Sequence of chain 1.A:
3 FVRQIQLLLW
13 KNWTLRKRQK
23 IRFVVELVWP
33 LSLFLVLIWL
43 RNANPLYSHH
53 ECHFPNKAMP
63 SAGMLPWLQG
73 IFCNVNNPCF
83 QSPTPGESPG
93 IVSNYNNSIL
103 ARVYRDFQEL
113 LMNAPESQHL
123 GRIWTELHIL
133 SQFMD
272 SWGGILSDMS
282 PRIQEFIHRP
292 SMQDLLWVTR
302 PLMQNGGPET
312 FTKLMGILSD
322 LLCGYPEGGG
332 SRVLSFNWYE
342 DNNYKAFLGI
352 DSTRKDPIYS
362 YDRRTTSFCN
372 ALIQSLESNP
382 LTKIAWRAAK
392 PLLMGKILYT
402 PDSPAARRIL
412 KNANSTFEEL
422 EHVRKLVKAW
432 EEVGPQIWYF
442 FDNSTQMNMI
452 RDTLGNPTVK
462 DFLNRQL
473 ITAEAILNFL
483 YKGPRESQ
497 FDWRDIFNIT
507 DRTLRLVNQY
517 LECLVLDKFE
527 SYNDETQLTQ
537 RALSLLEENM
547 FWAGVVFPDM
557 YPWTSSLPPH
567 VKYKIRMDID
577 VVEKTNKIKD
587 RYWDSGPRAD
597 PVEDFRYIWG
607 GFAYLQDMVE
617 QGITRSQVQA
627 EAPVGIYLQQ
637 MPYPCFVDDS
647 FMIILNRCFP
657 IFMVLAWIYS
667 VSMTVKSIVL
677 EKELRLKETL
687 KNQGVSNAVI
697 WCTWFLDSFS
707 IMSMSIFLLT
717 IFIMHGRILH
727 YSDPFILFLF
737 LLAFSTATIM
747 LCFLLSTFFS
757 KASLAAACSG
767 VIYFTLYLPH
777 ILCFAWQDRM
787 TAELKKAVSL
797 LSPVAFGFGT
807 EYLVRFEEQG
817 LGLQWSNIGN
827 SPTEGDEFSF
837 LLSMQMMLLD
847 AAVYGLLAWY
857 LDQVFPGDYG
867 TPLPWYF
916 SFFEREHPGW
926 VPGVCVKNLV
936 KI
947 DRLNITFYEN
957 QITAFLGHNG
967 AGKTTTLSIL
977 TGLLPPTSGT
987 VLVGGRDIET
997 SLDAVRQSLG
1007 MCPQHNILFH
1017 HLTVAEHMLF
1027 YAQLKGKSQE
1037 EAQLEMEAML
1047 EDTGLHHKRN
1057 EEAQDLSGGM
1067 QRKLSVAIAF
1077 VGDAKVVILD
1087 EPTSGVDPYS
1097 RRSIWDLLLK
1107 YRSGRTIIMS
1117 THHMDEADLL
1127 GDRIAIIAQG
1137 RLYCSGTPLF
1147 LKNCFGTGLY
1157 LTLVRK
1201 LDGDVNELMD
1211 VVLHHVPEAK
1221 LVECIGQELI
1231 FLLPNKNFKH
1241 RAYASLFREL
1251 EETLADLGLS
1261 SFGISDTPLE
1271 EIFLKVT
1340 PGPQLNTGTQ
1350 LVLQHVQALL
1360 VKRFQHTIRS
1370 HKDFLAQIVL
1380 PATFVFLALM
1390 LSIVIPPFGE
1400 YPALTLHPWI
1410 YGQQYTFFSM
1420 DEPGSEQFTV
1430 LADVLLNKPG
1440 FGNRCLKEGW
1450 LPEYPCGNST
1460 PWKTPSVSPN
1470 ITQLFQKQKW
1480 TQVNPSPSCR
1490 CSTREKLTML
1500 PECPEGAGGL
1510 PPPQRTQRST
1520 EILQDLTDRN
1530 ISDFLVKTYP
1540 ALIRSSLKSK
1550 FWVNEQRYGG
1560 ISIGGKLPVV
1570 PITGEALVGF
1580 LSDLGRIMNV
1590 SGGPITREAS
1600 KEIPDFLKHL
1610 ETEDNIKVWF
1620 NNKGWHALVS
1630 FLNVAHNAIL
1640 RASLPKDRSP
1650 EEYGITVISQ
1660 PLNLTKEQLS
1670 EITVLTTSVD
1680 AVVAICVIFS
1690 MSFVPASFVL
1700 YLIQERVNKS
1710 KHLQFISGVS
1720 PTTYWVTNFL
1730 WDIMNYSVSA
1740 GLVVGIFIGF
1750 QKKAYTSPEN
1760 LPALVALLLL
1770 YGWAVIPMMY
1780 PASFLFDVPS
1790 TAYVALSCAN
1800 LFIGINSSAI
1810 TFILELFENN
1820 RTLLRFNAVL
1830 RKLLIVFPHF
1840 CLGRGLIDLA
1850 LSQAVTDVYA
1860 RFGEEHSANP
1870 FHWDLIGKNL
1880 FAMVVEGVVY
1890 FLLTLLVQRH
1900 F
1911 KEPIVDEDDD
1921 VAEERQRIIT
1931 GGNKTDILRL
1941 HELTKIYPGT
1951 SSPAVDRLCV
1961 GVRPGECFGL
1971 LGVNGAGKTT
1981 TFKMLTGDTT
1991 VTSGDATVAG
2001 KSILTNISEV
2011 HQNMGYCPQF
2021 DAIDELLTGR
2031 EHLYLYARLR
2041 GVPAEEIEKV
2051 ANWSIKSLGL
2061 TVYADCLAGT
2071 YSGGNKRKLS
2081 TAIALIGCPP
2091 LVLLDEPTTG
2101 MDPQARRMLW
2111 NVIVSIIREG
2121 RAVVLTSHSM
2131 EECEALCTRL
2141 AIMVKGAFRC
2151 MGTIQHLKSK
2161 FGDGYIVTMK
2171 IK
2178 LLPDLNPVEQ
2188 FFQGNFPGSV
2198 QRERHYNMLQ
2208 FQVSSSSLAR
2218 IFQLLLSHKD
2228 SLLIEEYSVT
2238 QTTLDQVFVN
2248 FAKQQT

Binding-site contacts:
Ligand atom C3 contacts residue ASN444 of chain 1.A at 3.8 Å.
Ligand atom C8 contacts residue ASN444 of chain 1.A at 4.0 Å.
Ligand atom C4 contacts residue ASN444 of chain 1.A at 4.2 Å.
Ligand atom C7 contacts residue ASN444 of chain 1.A at 3.6 Å.
Ligand atom C5 contacts residue ASN444 of chain 1.A at 3.7 Å.
Ligand atom O7 contacts residue ASN444 of chain 1.A at 4.5 Å.
Ligand atom O5 contacts residue ASN444 of chain 1.A at 2.4 Å (h-bond).
Ligand atom N2 contacts residue ASN444 of chain 1.A at 2.8 Å (h-bond).
Ligand atom C1 contacts residue ASN444 of chain 1.A at 1.4 Å.
Ligand atom C6 contacts residue ASN444 of chain 1.A at 4.5 Å.
Ligand atom C2 contacts residue ASN444 of chain 1.A at 2.4 Å.

A protein and the small-molecule ligand that binds it are described below.
Small molecule (SMILES): CC(=O)N[C@@H]1[C@@H](O)[C@H](O)[C@@H](CO)O[C@H]1O